Binding-site contacts:
Ligand atom OC contacts residue PHE2 of chain 1.HD at 3.6 Å.
Ligand atom C contacts residue 8AN4 of chain 1.GD at 4.1 Å.
Ligand atom CA contacts residue 8AN4 of chain 1.GD at 4.1 Å.
Ligand atom OP1 contacts residue ALA2 of chain 1.ZB at 4.0 Å.
Ligand atom CM contacts residue PHE2 of chain 1.HD at 4.1 Å (hydrophobic).
Ligand atom N contacts residue ILE3 of chain 1.HD at 3.1 Å.
Ligand atom N3' contacts residue ILE3 of chain 1.HD at 3.5 Å (h-bond).
Ligand atom O contacts residue 8AN4 of chain 1.GD at 3.2 Å.
Ligand atom CA contacts residue ILE3 of chain 1.HD at 3.5 Å (hydrophobic).
Ligand atom C3' contacts residue ILE3 of chain 1.HD at 4.2 Å (hydrophobic).
Ligand atom P contacts residue HIS3 of chain 1.ZB at 4.2 Å.
Ligand atom N contacts residue PHE2 of chain 1.HD at 3.5 Å.
Ligand atom CD1 contacts residue PHE2 of chain 1.HD at 4.3 Å (hydrophobic).
Ligand atom CE1 contacts residue PHE2 of chain 1.HD at 3.7 Å (hydrophobic).
Ligand atom N contacts residue 8AN4 of chain 1.GD at 3.0 Å (h-bond).
Ligand atom OP1 contacts residue HIS3 of chain 1.ZB at 3.2 Å (h-bond).
Ligand atom OP2 contacts residue HIS3 of chain 1.ZB at 4.4 Å.
Ligand atom CA contacts residue PHE2 of chain 1.HD at 4.2 Å (hydrophobic).
Ligand atom CZ contacts residue PHE2 of chain 1.HD at 3.9 Å (hydrophobic).
Ligand atom OP1 contacts residue MG1 of chain 1.HCC at 3.7 Å.
Ligand atom O contacts residue ILE3 of chain 1.HD at 3.2 Å (h-bond).
Ligand atom CE2 contacts residue PHE2 of chain 1.HD at 4.4 Å (hydrophobic).
Ligand atom C contacts residue ILE3 of chain 1.HD at 3.1 Å (hydrophobic).

Sequence of chain 1.HD:
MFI

This protein binds this small molecule.
Small molecule (SMILES): COc1ccc(C[C@H](N)C(=O)N[C@H]2[C@@H](O)[C@H](n3cnc4c(N(C)C)ncnc43)O[C@@H]2CO[P@TB10](=O)(O)O[C@H]2[C@@H](O)[C@H](n3ccc(N)nc3=O)O[C@@H]2CO[P](=O)(O)O[C@H]2[C@@H](O)[C@H](n3ccc(N)nc3=O)O[C@@H]2COP(=O)(O)O)cc1

Sequence of chain 1.ZB:
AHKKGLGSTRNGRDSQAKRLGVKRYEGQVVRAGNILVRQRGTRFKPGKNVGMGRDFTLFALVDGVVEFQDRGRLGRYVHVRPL